This protein binds this small molecule.
Small molecule (SMILES): CC(=O)N[C@@H]1[C@@H](O)[C@H](O)[C@@H](CO)O[C@H]1O

Sequence of chain 1.A:
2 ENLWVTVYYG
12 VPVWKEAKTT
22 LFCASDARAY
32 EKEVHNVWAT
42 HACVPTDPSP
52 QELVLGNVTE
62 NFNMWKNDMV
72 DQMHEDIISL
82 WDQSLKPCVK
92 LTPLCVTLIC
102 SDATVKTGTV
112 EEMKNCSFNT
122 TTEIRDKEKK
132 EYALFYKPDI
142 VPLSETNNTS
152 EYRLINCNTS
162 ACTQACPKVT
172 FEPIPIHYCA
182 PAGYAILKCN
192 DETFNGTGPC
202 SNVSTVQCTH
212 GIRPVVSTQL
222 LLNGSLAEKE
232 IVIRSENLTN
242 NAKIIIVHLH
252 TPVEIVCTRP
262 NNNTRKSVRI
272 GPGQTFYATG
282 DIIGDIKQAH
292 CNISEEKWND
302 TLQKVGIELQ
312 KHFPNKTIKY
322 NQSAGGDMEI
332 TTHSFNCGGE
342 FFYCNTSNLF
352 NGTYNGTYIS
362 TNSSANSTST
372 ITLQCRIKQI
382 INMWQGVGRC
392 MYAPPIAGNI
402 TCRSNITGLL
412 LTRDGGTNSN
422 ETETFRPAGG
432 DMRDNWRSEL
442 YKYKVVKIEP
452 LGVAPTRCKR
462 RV

Binding-site contacts:
Ligand atom O6 contacts residue ASN196 of chain 1.A at 4.2 Å.
Ligand atom O6 contacts residue TRP66 of chain 1.A at 3.4 Å.
Ligand atom O7 contacts residue ASN196 of chain 1.A at 3.0 Å (h-bond).
Ligand atom O7 contacts residue THR198 of chain 1.A at 3.8 Å.
Ligand atom C4 contacts residue THR198 of chain 1.A at 3.9 Å.
Ligand atom O6 contacts residue GLU237 of chain 1.A at 3.7 Å.
Ligand atom C5 contacts residue SER236 of chain 1.A at 4.5 Å.
Ligand atom C5 contacts residue THR198 of chain 1.A at 4.4 Å.
Ligand atom C1 contacts residue ASN196 of chain 1.A at 1.4 Å.
Ligand atom C7 contacts residue ASN196 of chain 1.A at 3.3 Å.
Ligand atom C1 contacts residue THR198 of chain 1.A at 4.3 Å.
Ligand atom C2 contacts residue THR198 of chain 1.A at 4.0 Å.
Ligand atom C4 contacts residue ASN196 of chain 1.A at 4.2 Å.
Ligand atom O6 contacts residue THR198 of chain 1.A at 3.8 Å.
Ligand atom C6 contacts residue GLU237 of chain 1.A at 4.0 Å.
Ligand atom O5 contacts residue THR198 of chain 1.A at 3.9 Å.
Ligand atom N2 contacts residue ASN196 of chain 1.A at 3.1 Å (h-bond).
Ligand atom C5 contacts residue ASN196 of chain 1.A at 3.7 Å.
Ligand atom C3 contacts residue ASN196 of chain 1.A at 3.8 Å.
Ligand atom O5 contacts residue ASN196 of chain 1.A at 2.3 Å (h-bond).
Ligand atom C2 contacts residue ASN196 of chain 1.A at 2.5 Å.
Ligand atom C3 contacts residue THR198 of chain 1.A at 4.5 Å.
Ligand atom C6 contacts residue SER236 of chain 1.A at 3.0 Å.
Ligand atom O6 contacts residue SER236 of chain 1.A at 2.8 Å (h-bond).